Sequence of chain 1.A:
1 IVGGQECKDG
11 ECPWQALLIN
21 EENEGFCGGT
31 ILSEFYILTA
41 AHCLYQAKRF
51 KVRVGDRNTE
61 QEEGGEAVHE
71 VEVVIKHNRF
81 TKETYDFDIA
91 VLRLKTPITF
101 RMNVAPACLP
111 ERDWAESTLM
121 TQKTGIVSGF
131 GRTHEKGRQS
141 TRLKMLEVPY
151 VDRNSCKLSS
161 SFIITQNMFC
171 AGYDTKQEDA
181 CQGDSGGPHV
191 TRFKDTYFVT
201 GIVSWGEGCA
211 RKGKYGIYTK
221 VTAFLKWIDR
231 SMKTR

A small-molecule ligand and the protein it binds are described below.
Small molecule (SMILES): O=C([C@H]1CN(S(=O)(=O)c2ccc3cc(Cl)ccc3c2)CC(=O)N1CC1CCN(c2ccncc2)CC1)N1CCOCC1

Binding-site contacts:
Ligand atom C4 contacts residue SER185 of chain 1.A at 3.3 Å.
Ligand atom O13 contacts residue GLN182 of chain 1.A at 3.5 Å (h-bond).
Ligand atom C4 contacts residue SER204 of chain 1.A at 3.6 Å.
Ligand atom C42 contacts residue GLY206 of chain 1.A at 3.6 Å.
Ligand atom C5 contacts residue SER185 of chain 1.A at 3.7 Å.
Ligand atom C10 contacts residue TRP205 of chain 1.A at 3.8 Å (hydrophobic).
Ligand atom C14 contacts residue GLY206 of chain 1.A at 3.3 Å.
Ligand atom C11 contacts residue TRP205 of chain 1.A at 3.3 Å (hydrophobic).
Ligand atom C33 contacts residue PHE162 of chain 1.A at 3.6 Å (hydrophobic).
Ligand atom N32 contacts residue PHE162 of chain 1.A at 3.7 Å.
Ligand atom C11 contacts residue ALA180 of chain 1.A at 3.7 Å (hydrophobic).
Ligand atom C14 contacts residue GLY208 of chain 1.A at 3.5 Å.
Ligand atom C10 contacts residue ALA180 of chain 1.A at 3.7 Å (hydrophobic).
Ligand atom C10 contacts residue ASP179 of chain 1.A at 3.3 Å.
Ligand atom C31 contacts residue THR84 of chain 1.A at 3.3 Å.
Ligand atom C3 contacts residue TRP205 of chain 1.A at 3.6 Å (hydrophobic).
Ligand atom C9 contacts residue VAL203 of chain 1.A at 3.4 Å (hydrophobic).
Ligand atom O15 contacts residue GLY208 of chain 1.A at 2.7 Å (h-bond).
Ligand atom C16 contacts residue GLY208 of chain 1.A at 3.4 Å.
Ligand atom CL7 contacts residue GLY216 of chain 1.A at 3.6 Å.
Ligand atom C34 contacts residue PHE162 of chain 1.A at 3.5 Å (hydrophobic).
Ligand atom C8 contacts residue ALA180 of chain 1.A at 3.4 Å (hydrophobic).
Ligand atom C10 contacts residue GLY216 of chain 1.A at 3.7 Å.
Ligand atom C31 contacts residue PHE162 of chain 1.A at 3.5 Å (hydrophobic).
Ligand atom CL7 contacts residue ILE217 of chain 1.A at 3.6 Å.
Ligand atom O15 contacts residue GLU207 of chain 1.A at 3.3 Å.
Ligand atom O15 contacts residue GLY206 of chain 1.A at 3.2 Å (h-bond).
Ligand atom CL7 contacts residue TRP205 of chain 1.A at 3.8 Å.
Ligand atom C37 contacts residue TRP205 of chain 1.A at 3.7 Å (hydrophobic).
Ligand atom C41 contacts residue GLU83 of chain 1.A at 3.1 Å.
Ligand atom C41 contacts residue THR84 of chain 1.A at 3.6 Å.
Ligand atom CL7 contacts residue TYR218 of chain 1.A at 3.4 Å.
Ligand atom C1 contacts residue GLY208 of chain 1.A at 3.5 Å.
Ligand atom O29 contacts residue GLN182 of chain 1.A at 3.0 Å.
Ligand atom C8 contacts residue ASP179 of chain 1.A at 3.4 Å.
Ligand atom N40 contacts residue THR84 of chain 1.A at 3.1 Å (h-bond).
Ligand atom O13 contacts residue CYS209 of chain 1.A at 3.1 Å (h-bond).
Ligand atom C4 contacts residue TRP205 of chain 1.A at 3.6 Å (hydrophobic).
Ligand atom C9 contacts residue TRP205 of chain 1.A at 3.3 Å (hydrophobic).
Ligand atom C16 contacts residue GLY206 of chain 1.A at 3.4 Å.